This protein binds this small molecule.
Small molecule (SMILES): O=C(O)c1cc(-c2cccc(Br)c2)nc2c(F)cccc12

Sequence of chain 1.A:
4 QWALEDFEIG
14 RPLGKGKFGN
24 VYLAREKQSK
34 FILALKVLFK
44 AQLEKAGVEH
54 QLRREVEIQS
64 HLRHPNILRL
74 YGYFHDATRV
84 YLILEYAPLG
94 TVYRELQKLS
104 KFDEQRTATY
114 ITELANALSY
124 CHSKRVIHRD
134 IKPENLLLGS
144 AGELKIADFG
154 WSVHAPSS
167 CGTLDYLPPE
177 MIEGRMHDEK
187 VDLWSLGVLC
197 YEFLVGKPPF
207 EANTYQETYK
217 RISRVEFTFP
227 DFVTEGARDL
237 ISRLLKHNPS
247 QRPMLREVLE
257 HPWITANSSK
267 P

Binding-site contacts:
Ligand atom BR contacts residue VAL83 of chain 1.A at 4.1 Å.
Ligand atom C04 contacts residue LYS43 of chain 1.A at 3.8 Å.
Ligand atom C18 contacts residue GLU47 of chain 1.A at 4.1 Å.
Ligand atom BR contacts residue LEU55 of chain 1.A at 4.0 Å.
Ligand atom C07 contacts residue ARG56 of chain 1.A at 3.5 Å.
Ligand atom C20 contacts residue GLU47 of chain 1.A at 3.7 Å.
Ligand atom F17 contacts residue VAL83 of chain 1.A at 4.0 Å.
Ligand atom C18 contacts residue LYS43 of chain 1.A at 3.3 Å.
Ligand atom F17 contacts residue LEU55 of chain 1.A at 4.1 Å.
Ligand atom C09 contacts residue ARG56 of chain 1.A at 3.3 Å.
Ligand atom C04 contacts residue GLU52 of chain 1.A at 3.9 Å.
Ligand atom F17 contacts residue LEU46 of chain 1.A at 3.6 Å.
Ligand atom C06 contacts residue ARG56 of chain 1.A at 4.2 Å.
Ligand atom C10 contacts residue ARG56 of chain 1.A at 3.4 Å.
Ligand atom C08 contacts residue ARG56 of chain 1.A at 3.4 Å.
Ligand atom F17 contacts residue GLU52 of chain 1.A at 3.4 Å.
Ligand atom C08 contacts residue HIS78 of chain 1.A at 3.5 Å.
Ligand atom C15 contacts residue GLU52 of chain 1.A at 3.0 Å.
Ligand atom C10 contacts residue TYR76 of chain 1.A at 3.6 Å (hydrophobic).
Ligand atom C05 contacts residue LYS43 of chain 1.A at 4.0 Å.
Ligand atom C19 contacts residue GLU47 of chain 1.A at 3.1 Å.
Ligand atom C11 contacts residue ARG56 of chain 1.A at 3.8 Å.
Ligand atom C16 contacts residue LYS43 of chain 1.A at 4.0 Å.
Ligand atom C09 contacts residue TYR76 of chain 1.A at 4.1 Å (hydrophobic).
Ligand atom C20 contacts residue GLU52 of chain 1.A at 3.7 Å.
Ligand atom C13 contacts residue VAL83 of chain 1.A at 4.1 Å (hydrophobic).
Ligand atom C19 contacts residue GLU52 of chain 1.A at 4.0 Å.
Ligand atom N14 contacts residue GLU52 of chain 1.A at 3.4 Å (salt-bridge).
Ligand atom C09 contacts residue HIS78 of chain 1.A at 3.6 Å.
Ligand atom C13 contacts residue ARG56 of chain 1.A at 3.6 Å.
Ligand atom C18 contacts residue GLU52 of chain 1.A at 3.8 Å.
Ligand atom C06 contacts residue GLU52 of chain 1.A at 4.0 Å.
Ligand atom C21 contacts residue GLU52 of chain 1.A at 3.3 Å.
Ligand atom C02 contacts residue LYS43 of chain 1.A at 4.0 Å.
Ligand atom C21 contacts residue LYS43 of chain 1.A at 4.1 Å.
Ligand atom O01 contacts residue LYS43 of chain 1.A at 3.4 Å (salt-bridge).
Ligand atom C15 contacts residue LYS43 of chain 1.A at 4.1 Å.
Ligand atom C19 contacts residue LYS43 of chain 1.A at 3.6 Å.
Ligand atom C16 contacts residue GLU52 of chain 1.A at 3.3 Å.
Ligand atom N14 contacts residue VAL83 of chain 1.A at 3.7 Å.